Binding-site contacts:
Ligand atom O2' contacts residue ASN134 of chain 4.C at 3.2 Å (h-bond).
Ligand atom OP1 contacts residue LYS8 of chain 4.C at 2.6 Å (salt-bridge).
Ligand atom O3' contacts residue LYS8 of chain 4.C at 3.8 Å.
Ligand atom OP1 contacts residue PRO132 of chain 4.C at 3.6 Å.
Ligand atom OP1 contacts residue LYS10 of chain 4.C at 4.3 Å.
Ligand atom OP2 contacts residue LYS8 of chain 4.C at 2.9 Å (salt-bridge).
Ligand atom O5' contacts residue LYS8 of chain 4.C at 4.5 Å.
Ligand atom O4' contacts residue GLU74 of chain 4.C at 3.7 Å.
Ligand atom OP2 contacts residue LYS10 of chain 4.C at 2.9 Å.
Ligand atom C2' contacts residue GLU74 of chain 4.C at 4.1 Å.
Ligand atom OP1 contacts residue ASN134 of chain 4.C at 4.2 Å.
Ligand atom O3' contacts residue ASN134 of chain 4.C at 4.2 Å.
Ligand atom O2' contacts residue LEU135 of chain 4.C at 4.3 Å.
Ligand atom C1' contacts residue GLU74 of chain 4.C at 3.8 Å.
Ligand atom C2' contacts residue ASN134 of chain 4.C at 4.3 Å.
Ligand atom P contacts residue LYS8 of chain 4.C at 3.0 Å.
Ligand atom C4' contacts residue GLU74 of chain 4.C at 3.9 Å.
Ligand atom P contacts residue LYS10 of chain 4.C at 4.0 Å.
Ligand atom O2' contacts residue GLU74 of chain 4.C at 3.2 Å.

Sequence of chain 4.C:
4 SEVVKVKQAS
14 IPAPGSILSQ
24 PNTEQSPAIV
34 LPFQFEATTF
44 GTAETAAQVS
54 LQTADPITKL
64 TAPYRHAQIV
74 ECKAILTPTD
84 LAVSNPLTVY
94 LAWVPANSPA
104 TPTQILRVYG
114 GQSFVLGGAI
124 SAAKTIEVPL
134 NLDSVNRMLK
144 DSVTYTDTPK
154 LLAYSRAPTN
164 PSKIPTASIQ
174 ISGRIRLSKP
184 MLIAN

The small molecule below binds the protein below.
Small molecule (SMILES): Nc1ccn([C@@H]2O[C@H](CO[P](=O)(O)O[C@H]3[C@@H](O)[C@H](n4ccc(N)nc4=O)O[C@@H]3CO[P](=O)(O)O[C@H]3[C@@H](O)[C@H](n4ccc(N)nc4=O)O[C@@H]3CO)[C@@H](O)[C@H]2O)c(=O)n1